Sequence of chain 1.A:
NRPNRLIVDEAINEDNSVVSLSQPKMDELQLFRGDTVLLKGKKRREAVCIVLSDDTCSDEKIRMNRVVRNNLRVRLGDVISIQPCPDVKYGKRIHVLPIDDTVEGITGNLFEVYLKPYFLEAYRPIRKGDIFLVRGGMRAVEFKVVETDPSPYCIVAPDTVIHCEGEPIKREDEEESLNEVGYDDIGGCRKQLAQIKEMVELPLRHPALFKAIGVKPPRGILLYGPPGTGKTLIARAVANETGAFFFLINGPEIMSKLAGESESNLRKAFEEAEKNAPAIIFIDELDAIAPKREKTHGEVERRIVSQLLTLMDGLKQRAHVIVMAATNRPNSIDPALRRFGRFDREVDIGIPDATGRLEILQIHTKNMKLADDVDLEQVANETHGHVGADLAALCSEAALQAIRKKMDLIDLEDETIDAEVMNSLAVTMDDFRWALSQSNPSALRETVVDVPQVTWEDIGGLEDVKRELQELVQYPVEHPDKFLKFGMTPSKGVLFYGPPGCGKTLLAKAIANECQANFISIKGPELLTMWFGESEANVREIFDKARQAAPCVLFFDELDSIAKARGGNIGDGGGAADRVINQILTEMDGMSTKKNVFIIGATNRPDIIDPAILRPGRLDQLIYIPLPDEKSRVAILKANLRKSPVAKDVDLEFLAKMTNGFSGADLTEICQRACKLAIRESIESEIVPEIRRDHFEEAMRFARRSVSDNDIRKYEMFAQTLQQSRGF

Binding-site contacts:
Ligand atom O2B contacts residue GLY521 of chain 1.B at 3.5 Å (h-bond).
Ligand atom PB contacts residue GLY521 of chain 1.B at 3.6 Å.
Ligand atom O3G contacts residue ARG766 of chain 1.A at 2.1 Å (salt-bridge).
Ligand atom O2B contacts residue CYS522 of chain 1.B at 3.3 Å (h-bond).
Ligand atom C4 contacts residue LEU526 of chain 1.B at 3.6 Å (hydrophobic).
Ligand atom O2B contacts residue GLY523 of chain 1.B at 3.2 Å (h-bond).
Ligand atom C2 contacts residue ASN660 of chain 1.B at 3.6 Å.
Ligand atom C8 contacts residue GLY523 of chain 1.B at 3.6 Å.
Ligand atom O2' contacts residue THR688 of chain 1.B at 3.0 Å (h-bond).
Ligand atom N6 contacts residue ILE479 of chain 1.B at 3.6 Å.
Ligand atom N6 contacts residue ILE656 of chain 1.B at 3.6 Å.
Ligand atom C8 contacts residue GLY521 of chain 1.B at 3.3 Å.
Ligand atom O2A contacts residue LEU526 of chain 1.B at 3.0 Å (h-bond).
Ligand atom O2B contacts residue LYS524 of chain 1.B at 2.9 Å (salt-bridge).
Ligand atom N1 contacts residue GLY480 of chain 1.B at 3.0 Å (h-bond).
Ligand atom O2' contacts residue ASN660 of chain 1.B at 3.6 Å.
Ligand atom N6 contacts residue GLY480 of chain 1.B at 3.2 Å (h-bond).
Ligand atom C1' contacts residue THR688 of chain 1.B at 3.5 Å.
Ligand atom O1A contacts residue THR525 of chain 1.B at 3.4 Å (h-bond).
Ligand atom N7 contacts residue CYS522 of chain 1.B at 3.3 Å.
Ligand atom O3A contacts residue GLY523 of chain 1.B at 3.4 Å (h-bond).
Ligand atom S1G contacts residue ARG766 of chain 1.A at 3.6 Å (salt-bridge).
Ligand atom O2A contacts residue GLY523 of chain 1.B at 3.2 Å.
Ligand atom N1 contacts residue ILE479 of chain 1.B at 3.6 Å.
Ligand atom N7 contacts residue GLY523 of chain 1.B at 3.3 Å (h-bond).
Ligand atom O3B contacts residue GLY521 of chain 1.B at 2.7 Å (h-bond).
Ligand atom C6 contacts residue ILE656 of chain 1.B at 3.6 Å (hydrophobic).
Ligand atom PG contacts residue ARG766 of chain 1.A at 3.3 Å.
Ligand atom O1B contacts residue THR525 of chain 1.B at 3.2 Å (h-bond).
Ligand atom O2G contacts residue MG1 of chain 1.N at 2.6 Å.
Ligand atom O2A contacts residue LYS524 of chain 1.B at 3.2 Å (salt-bridge).
Ligand atom C2 contacts residue ASP478 of chain 1.B at 3.4 Å.
Ligand atom N1 contacts residue ILE656 of chain 1.B at 3.4 Å.
Ligand atom O1B contacts residue MG1 of chain 1.N at 2.8 Å.
Ligand atom S1G contacts residue GLY521 of chain 1.B at 3.6 Å.
Ligand atom O4' contacts residue ALA685 of chain 1.B at 3.6 Å.
Ligand atom O2A contacts residue THR525 of chain 1.B at 2.8 Å (h-bond).
Ligand atom O1A contacts residue MG1 of chain 1.N at 3.2 Å.
Ligand atom N3 contacts residue ASN660 of chain 1.B at 3.4 Å (h-bond).
Ligand atom O3A contacts residue GLY521 of chain 1.B at 3.6 Å.

This small molecule binds to this protein.
Small molecule (SMILES): Nc1ncnc2c1ncn2[C@@H]1O[C@H](COP(=O)(O)OP(=O)(O)OP(O)(O)=S)[C@@H](O)[C@H]1O

Sequence of chain 1.B:
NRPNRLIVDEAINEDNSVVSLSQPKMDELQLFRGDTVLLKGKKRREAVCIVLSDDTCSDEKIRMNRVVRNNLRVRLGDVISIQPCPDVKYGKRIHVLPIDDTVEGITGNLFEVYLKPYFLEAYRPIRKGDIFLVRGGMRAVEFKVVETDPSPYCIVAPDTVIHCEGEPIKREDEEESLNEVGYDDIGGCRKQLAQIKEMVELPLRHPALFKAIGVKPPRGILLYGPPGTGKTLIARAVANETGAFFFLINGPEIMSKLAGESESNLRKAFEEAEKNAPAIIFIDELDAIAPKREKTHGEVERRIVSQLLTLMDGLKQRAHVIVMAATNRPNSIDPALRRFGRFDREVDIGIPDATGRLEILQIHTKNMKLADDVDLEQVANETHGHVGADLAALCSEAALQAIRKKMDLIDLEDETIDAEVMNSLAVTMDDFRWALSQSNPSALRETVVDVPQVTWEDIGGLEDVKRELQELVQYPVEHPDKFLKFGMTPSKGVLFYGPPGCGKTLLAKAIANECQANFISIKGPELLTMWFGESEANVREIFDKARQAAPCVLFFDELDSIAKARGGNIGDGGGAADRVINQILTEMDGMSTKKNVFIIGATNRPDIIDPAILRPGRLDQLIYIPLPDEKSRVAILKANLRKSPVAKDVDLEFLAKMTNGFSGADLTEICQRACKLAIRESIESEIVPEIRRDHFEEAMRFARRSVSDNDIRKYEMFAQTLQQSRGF